The small molecule below binds the protein below.
Small molecule (SMILES): CC(=O)N[C@@H]1[C@@H](O)[C@H](O)[C@@H](CO)O[C@H]1O

Sequence of chain 1.A:
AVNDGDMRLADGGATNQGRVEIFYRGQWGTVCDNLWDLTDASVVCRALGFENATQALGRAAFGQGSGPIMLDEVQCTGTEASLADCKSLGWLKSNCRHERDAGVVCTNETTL

Binding-site contacts:
Ligand atom C7 contacts residue ASN55 of chain 1.A at 3.4 Å.
Ligand atom C2 contacts residue ASN55 of chain 1.A at 2.4 Å.
Ligand atom O5 contacts residue ALA56 of chain 1.A at 4.3 Å.
Ligand atom C4 contacts residue ASN55 of chain 1.A at 4.2 Å.
Ligand atom O7 contacts residue ASN55 of chain 1.A at 3.8 Å.
Ligand atom N2 contacts residue ASN55 of chain 1.A at 2.8 Å (h-bond).
Ligand atom C5 contacts residue ASN55 of chain 1.A at 3.7 Å.
Ligand atom O5 contacts residue ASN55 of chain 1.A at 2.4 Å (h-bond).
Ligand atom C5 contacts residue LEU41 of chain 1.A at 4.3 Å (hydrophobic).
Ligand atom C8 contacts residue ASN55 of chain 1.A at 4.4 Å.
Ligand atom C3 contacts residue ASN55 of chain 1.A at 3.7 Å.
Ligand atom C1 contacts residue ASN55 of chain 1.A at 1.4 Å.
Ligand atom C6 contacts residue LEU41 of chain 1.A at 4.0 Å (hydrophobic).
Ligand atom C8 contacts residue ARG49 of chain 1.A at 4.2 Å.